Sequence of chain 1.D:
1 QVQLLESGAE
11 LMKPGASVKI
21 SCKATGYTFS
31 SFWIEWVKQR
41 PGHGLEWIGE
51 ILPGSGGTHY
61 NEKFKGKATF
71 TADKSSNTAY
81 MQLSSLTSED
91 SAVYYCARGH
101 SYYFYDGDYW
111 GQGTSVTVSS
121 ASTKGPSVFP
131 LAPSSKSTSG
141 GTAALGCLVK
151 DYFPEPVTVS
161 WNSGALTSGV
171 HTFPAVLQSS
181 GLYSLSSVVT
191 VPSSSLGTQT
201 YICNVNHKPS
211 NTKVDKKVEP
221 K

Sequence of chain 1.C:
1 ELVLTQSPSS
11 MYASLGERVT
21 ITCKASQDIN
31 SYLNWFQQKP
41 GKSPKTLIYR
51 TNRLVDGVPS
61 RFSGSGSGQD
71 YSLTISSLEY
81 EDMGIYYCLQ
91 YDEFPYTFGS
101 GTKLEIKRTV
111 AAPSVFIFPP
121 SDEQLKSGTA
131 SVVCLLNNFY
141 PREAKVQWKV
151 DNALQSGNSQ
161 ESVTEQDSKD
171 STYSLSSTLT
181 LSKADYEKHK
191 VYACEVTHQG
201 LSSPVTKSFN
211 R

This protein binds this small molecule.
Small molecule (SMILES): O=C(O)CCCNC(=O)c1ccc([C@H]2CC[C@H](c3ccccc3)C[C@@H]2O)cc1

Binding-site contacts:
Ligand atom C12 contacts residue GLY99 of chain 1.D at 3.7 Å.
Ligand atom O19 contacts residue GLU35 of chain 1.D at 3.4 Å (salt-bridge).
Ligand atom C13 contacts residue TYR91 of chain 1.C at 3.6 Å (hydrophobic).
Ligand atom C2 contacts residue TRP110 of chain 1.D at 3.4 Å (hydrophobic).
Ligand atom C14 contacts residue TYR105 of chain 1.D at 3.6 Å (hydrophobic).
Ligand atom C16 contacts residue HIS100 of chain 1.D at 3.9 Å.
Ligand atom C9 contacts residue TYR105 of chain 1.D at 3.5 Å (hydrophobic).
Ligand atom O21 contacts residue HIS100 of chain 1.D at 3.9 Å.
Ligand atom C2 contacts residue PHE36 of chain 1.C at 3.8 Å (hydrophobic).
Ligand atom C8 contacts residue LEU89 of chain 1.C at 3.7 Å (hydrophobic).
Ligand atom C18 contacts residue HIS100 of chain 1.D at 3.6 Å.
Ligand atom C18 contacts residue TYR91 of chain 1.C at 3.3 Å (hydrophobic).
Ligand atom C12 contacts residue ASP108 of chain 1.D at 3.9 Å.
Ligand atom C6 contacts residue TRP47 of chain 1.D at 3.8 Å (hydrophobic).
Ligand atom O19 contacts residue GLY99 of chain 1.D at 3.8 Å.
Ligand atom C14 contacts residue TYR91 of chain 1.C at 3.9 Å (hydrophobic).
Ligand atom C18 contacts residue TYR96 of chain 1.C at 3.8 Å (hydrophobic).
Ligand atom C5 contacts residue GLU35 of chain 1.D at 3.9 Å.
Ligand atom C7 contacts residue TYR105 of chain 1.D at 3.7 Å (hydrophobic).
Ligand atom C15 contacts residue HIS100 of chain 1.D at 3.6 Å.
Ligand atom C3 contacts residue ASP108 of chain 1.D at 3.1 Å.
Ligand atom C10 contacts residue TYR91 of chain 1.C at 3.9 Å (hydrophobic).
Ligand atom C12 contacts residue GLU35 of chain 1.D at 3.3 Å.
Ligand atom C8 contacts residue TYR105 of chain 1.D at 3.8 Å (hydrophobic).
Ligand atom C4 contacts residue GLU35 of chain 1.D at 3.9 Å.
Ligand atom C9 contacts residue TYR91 of chain 1.C at 3.2 Å (hydrophobic).
Ligand atom C8 contacts residue ASN34 of chain 1.C at 3.9 Å.
Ligand atom C3 contacts residue PHE36 of chain 1.C at 3.9 Å (hydrophobic).
Ligand atom C13 contacts residue HIS100 of chain 1.D at 3.6 Å.
Ligand atom C17 contacts residue TYR91 of chain 1.C at 3.8 Å (hydrophobic).
Ligand atom C6 contacts residue LEU89 of chain 1.C at 3.9 Å (hydrophobic).
Ligand atom C11 contacts residue GLY99 of chain 1.D at 3.8 Å.
Ligand atom C11 contacts residue HIS100 of chain 1.D at 3.5 Å.
Ligand atom C5 contacts residue LEU89 of chain 1.C at 3.7 Å (hydrophobic).
Ligand atom C14 contacts residue HIS100 of chain 1.D at 3.5 Å.
Ligand atom C1 contacts residue TRP110 of chain 1.D at 3.8 Å (hydrophobic).
Ligand atom O19 contacts residue HIS100 of chain 1.D at 2.4 Å (h-bond).
Ligand atom C7 contacts residue ASP108 of chain 1.D at 3.2 Å.
Ligand atom C4 contacts residue ASP108 of chain 1.D at 3.7 Å.
Ligand atom C8 contacts residue TYR91 of chain 1.C at 3.8 Å (hydrophobic).